Binding-site contacts:
Ligand atom CD contacts residue ARG36 of chain 60.D at 4.1 Å.
Ligand atom OG contacts residue ILE25 of chain 60.D at 4.0 Å.
Ligand atom C contacts residue ARG35 of chain 60.D at 3.6 Å.
Ligand atom N contacts residue ASP243 of chain 60.D at 3.2 Å (salt-bridge).
Ligand atom N contacts residue ASP243 of chain 60.D at 2.8 Å (salt-bridge).
Ligand atom CG2 contacts residue LEU40 of chain 60.D at 4.2 Å (hydrophobic).
Ligand atom CD1 contacts residue LEU32 of chain 60.D at 3.8 Å (hydrophobic).
Ligand atom CA contacts residue ARG35 of chain 60.D at 3.9 Å.
Ligand atom OE1 contacts residue ARG36 of chain 60.D at 3.8 Å.
Ligand atom CG1 contacts residue ARG35 of chain 60.D at 4.2 Å.
Ligand atom CB contacts residue ARG35 of chain 60.D at 3.5 Å.
Ligand atom OG contacts residue ARG29 of chain 60.D at 4.3 Å.
Ligand atom CB contacts residue ARG35 of chain 60.D at 4.1 Å.
Ligand atom NE2 contacts residue ARG36 of chain 60.D at 3.9 Å.
Ligand atom O contacts residue ARG35 of chain 60.D at 3.4 Å (salt-bridge).
Ligand atom CA contacts residue ARG29 of chain 60.D at 4.0 Å.
Ligand atom CB contacts residue ARG29 of chain 60.D at 4.1 Å.
Ligand atom CD1 contacts residue ARG35 of chain 60.D at 4.5 Å.
Ligand atom O contacts residue ASP243 of chain 60.D at 4.1 Å.
Ligand atom CG contacts residue LEU40 of chain 60.D at 4.4 Å (hydrophobic).
Ligand atom CA contacts residue ASP243 of chain 60.D at 4.4 Å.
Ligand atom CB contacts residue PRO43 of chain 60.D at 3.8 Å (hydrophobic).
Ligand atom C contacts residue ARG36 of chain 60.D at 3.2 Å.
Ligand atom CB contacts residue LEU40 of chain 60.D at 4.1 Å (hydrophobic).
Ligand atom CB contacts residue ASP243 of chain 60.D at 4.3 Å.
Ligand atom O contacts residue ARG36 of chain 60.D at 3.6 Å (salt-bridge).
Ligand atom O contacts residue ARG29 of chain 60.D at 3.8 Å.
Ligand atom C contacts residue ARG35 of chain 60.D at 4.4 Å.
Ligand atom N contacts residue ARG35 of chain 60.D at 4.1 Å.
Ligand atom CD1 contacts residue ARG29 of chain 60.D at 4.4 Å.
Ligand atom CA contacts residue ASP243 of chain 60.D at 4.3 Å.
Ligand atom CG2 contacts residue PRO43 of chain 60.D at 3.9 Å (hydrophobic).
Ligand atom C contacts residue ASP243 of chain 60.D at 3.8 Å.
Ligand atom C contacts residue ASP243 of chain 60.D at 3.9 Å.
Ligand atom CA contacts residue ASP243 of chain 60.D at 3.3 Å.
Ligand atom N contacts residue PRO43 of chain 60.D at 4.4 Å.
Ligand atom O contacts residue ARG35 of chain 60.D at 3.1 Å (salt-bridge).
Ligand atom CA contacts residue PRO43 of chain 60.D at 4.4 Å (hydrophobic).
Ligand atom CD1 contacts residue LEU40 of chain 60.D at 3.8 Å (hydrophobic).
Ligand atom CG2 contacts residue ASP243 of chain 60.D at 3.3 Å.

This small molecule binds to this protein.
Small molecule (SMILES): CC[C@H](C)[C@H](NC(=O)[C@H](CC(C)C)NC(=O)[C@H](CO)NC(=O)CNC(=O)[C@@H](NC(=O)[C@@H](N)[C@@H](C)O)C(C)C)C(=O)N[C@H](C=O)CCC(N)=O

Sequence of chain 60.D:
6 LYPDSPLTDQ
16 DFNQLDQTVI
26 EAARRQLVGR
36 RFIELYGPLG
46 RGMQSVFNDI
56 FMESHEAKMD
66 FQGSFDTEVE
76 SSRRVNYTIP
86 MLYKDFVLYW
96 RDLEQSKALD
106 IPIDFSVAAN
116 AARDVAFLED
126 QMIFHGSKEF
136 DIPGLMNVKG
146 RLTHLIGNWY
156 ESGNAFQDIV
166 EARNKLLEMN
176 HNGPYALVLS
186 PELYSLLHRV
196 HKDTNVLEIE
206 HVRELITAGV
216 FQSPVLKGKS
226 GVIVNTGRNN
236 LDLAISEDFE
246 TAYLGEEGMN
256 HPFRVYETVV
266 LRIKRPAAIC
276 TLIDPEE